Sequence of chain 1.A:
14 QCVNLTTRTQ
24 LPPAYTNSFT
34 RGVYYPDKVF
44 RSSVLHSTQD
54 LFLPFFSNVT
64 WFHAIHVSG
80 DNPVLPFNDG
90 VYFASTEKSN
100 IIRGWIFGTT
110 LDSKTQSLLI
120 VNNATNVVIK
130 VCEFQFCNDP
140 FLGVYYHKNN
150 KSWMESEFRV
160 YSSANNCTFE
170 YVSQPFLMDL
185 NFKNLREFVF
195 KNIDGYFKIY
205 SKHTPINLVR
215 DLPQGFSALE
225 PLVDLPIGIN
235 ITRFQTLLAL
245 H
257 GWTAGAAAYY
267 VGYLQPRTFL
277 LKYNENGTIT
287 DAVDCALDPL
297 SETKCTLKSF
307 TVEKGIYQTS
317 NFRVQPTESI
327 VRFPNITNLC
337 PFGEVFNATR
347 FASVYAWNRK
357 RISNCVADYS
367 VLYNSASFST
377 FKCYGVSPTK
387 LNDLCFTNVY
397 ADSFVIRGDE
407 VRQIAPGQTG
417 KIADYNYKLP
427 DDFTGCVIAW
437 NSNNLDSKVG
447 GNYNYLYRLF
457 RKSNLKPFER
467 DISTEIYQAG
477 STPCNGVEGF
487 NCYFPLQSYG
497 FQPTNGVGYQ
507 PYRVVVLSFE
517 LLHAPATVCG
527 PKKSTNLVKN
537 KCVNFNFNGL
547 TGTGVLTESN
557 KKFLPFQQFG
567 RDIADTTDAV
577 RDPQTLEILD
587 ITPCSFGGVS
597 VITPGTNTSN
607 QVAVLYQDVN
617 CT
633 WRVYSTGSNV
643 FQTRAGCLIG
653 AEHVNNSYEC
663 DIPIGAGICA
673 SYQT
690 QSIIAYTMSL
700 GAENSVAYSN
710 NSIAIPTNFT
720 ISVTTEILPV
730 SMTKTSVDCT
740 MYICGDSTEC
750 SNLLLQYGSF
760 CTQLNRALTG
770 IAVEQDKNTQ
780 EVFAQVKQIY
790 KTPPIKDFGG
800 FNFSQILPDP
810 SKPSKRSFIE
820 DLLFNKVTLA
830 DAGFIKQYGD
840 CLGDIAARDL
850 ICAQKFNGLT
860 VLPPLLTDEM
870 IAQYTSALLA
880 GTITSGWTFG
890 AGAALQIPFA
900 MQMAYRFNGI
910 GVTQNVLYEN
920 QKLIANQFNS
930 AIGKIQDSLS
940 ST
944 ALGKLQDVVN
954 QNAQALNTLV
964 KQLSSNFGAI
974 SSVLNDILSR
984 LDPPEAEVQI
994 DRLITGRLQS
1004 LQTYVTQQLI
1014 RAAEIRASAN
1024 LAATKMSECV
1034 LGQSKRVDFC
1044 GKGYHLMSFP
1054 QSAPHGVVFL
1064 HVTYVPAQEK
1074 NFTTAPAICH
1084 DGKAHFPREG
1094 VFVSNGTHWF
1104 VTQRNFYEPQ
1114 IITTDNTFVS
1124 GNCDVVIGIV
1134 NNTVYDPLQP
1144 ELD

This protein binds this small molecule.
Small molecule (SMILES): CC(=O)N[C@H]1[C@H](O[C@H]2[C@H](O)[C@@H](NC(C)=O)CO[C@@H]2CO)O[C@H](CO)[C@@H](O)[C@@H]1O

Sequence of chain 1.C:
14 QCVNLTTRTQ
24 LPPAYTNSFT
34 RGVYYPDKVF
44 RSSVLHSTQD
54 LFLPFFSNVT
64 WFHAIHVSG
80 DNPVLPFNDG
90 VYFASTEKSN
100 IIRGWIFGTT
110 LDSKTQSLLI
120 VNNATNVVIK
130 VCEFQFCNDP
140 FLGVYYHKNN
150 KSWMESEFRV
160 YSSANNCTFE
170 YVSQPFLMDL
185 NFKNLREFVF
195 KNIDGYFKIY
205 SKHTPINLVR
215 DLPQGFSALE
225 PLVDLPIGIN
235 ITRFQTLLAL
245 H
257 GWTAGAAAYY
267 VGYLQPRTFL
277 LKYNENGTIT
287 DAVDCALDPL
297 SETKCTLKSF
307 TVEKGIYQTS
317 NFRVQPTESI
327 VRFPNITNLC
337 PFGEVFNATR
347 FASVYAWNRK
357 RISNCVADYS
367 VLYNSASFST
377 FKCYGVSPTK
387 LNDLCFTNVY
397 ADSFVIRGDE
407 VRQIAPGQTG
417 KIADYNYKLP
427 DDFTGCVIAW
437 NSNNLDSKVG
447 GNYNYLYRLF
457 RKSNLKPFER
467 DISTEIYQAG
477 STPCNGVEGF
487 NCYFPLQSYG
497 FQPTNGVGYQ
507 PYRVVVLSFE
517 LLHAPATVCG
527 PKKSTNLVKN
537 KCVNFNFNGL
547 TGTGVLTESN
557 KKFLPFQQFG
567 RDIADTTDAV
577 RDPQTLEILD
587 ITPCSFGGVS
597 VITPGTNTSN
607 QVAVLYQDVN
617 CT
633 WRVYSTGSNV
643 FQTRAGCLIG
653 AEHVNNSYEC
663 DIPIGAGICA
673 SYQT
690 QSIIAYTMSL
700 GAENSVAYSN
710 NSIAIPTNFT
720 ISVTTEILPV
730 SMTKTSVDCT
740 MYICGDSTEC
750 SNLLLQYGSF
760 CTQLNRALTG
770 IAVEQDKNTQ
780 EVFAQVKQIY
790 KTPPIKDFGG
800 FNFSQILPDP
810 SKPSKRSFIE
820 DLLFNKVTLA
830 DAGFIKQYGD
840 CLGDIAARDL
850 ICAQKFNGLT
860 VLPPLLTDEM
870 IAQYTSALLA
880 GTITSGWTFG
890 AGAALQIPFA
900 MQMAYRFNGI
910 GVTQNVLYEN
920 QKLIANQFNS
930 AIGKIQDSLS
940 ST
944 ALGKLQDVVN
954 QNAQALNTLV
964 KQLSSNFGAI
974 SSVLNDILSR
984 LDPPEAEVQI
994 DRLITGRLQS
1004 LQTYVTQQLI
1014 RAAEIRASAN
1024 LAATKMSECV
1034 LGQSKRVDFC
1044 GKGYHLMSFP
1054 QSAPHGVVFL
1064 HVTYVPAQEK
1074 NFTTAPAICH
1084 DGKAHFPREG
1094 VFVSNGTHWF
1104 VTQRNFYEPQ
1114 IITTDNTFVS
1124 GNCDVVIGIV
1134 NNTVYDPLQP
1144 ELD

Binding-site contacts:
Ligand atom C4 contacts residue ASN234 of chain 1.A at 4.2 Å.
Ligand atom O7 contacts residue ASN460 of chain 1.C at 4.3 Å.
Ligand atom C6 contacts residue THR108 of chain 1.A at 3.4 Å.
Ligand atom C3 contacts residue ASN234 of chain 1.A at 3.7 Å.
Ligand atom C2 contacts residue ASN234 of chain 1.A at 2.4 Å.
Ligand atom C5 contacts residue ASN234 of chain 1.A at 3.7 Å.
Ligand atom C1 contacts residue THR108 of chain 1.A at 4.2 Å.
Ligand atom C8 contacts residue SER459 of chain 1.C at 3.3 Å.
Ligand atom C6 contacts residue THR236 of chain 1.A at 4.3 Å.
Ligand atom O6 contacts residue THR108 of chain 1.A at 4.2 Å.
Ligand atom C7 contacts residue ARG457 of chain 1.C at 4.5 Å.
Ligand atom N2 contacts residue SER459 of chain 1.C at 4.5 Å.
Ligand atom C8 contacts residue ASN460 of chain 1.C at 3.9 Å.
Ligand atom O7 contacts residue ARG457 of chain 1.C at 3.5 Å (salt-bridge).
Ligand atom O5 contacts residue THR236 of chain 1.A at 3.8 Å.
Ligand atom C8 contacts residue GLU465 of chain 1.C at 4.0 Å.
Ligand atom N2 contacts residue ASN234 of chain 1.A at 2.8 Å (h-bond).
Ligand atom O5 contacts residue ASN234 of chain 1.A at 2.4 Å (h-bond).
Ligand atom C1 contacts residue ASN234 of chain 1.A at 1.4 Å.
Ligand atom O5 contacts residue THR108 of chain 1.A at 3.2 Å (h-bond).
Ligand atom C1 contacts residue THR236 of chain 1.A at 4.0 Å.
Ligand atom C5 contacts residue THR236 of chain 1.A at 3.9 Å.
Ligand atom C5 contacts residue THR108 of chain 1.A at 3.8 Å.
Ligand atom C7 contacts residue SER459 of chain 1.C at 3.3 Å.
Ligand atom O3 contacts residue SER459 of chain 1.C at 4.0 Å.
Ligand atom O7 contacts residue ASN234 of chain 1.A at 4.3 Å.
Ligand atom O7 contacts residue LYS458 of chain 1.C at 4.0 Å.
Ligand atom O7 contacts residue SER459 of chain 1.C at 2.8 Å (h-bond).
Ligand atom C8 contacts residue LYS462 of chain 1.C at 3.7 Å.
Ligand atom O3 contacts residue LYS458 of chain 1.C at 4.3 Å.
Ligand atom C7 contacts residue ASN234 of chain 1.A at 3.8 Å.